Sequence of chain 3.A:
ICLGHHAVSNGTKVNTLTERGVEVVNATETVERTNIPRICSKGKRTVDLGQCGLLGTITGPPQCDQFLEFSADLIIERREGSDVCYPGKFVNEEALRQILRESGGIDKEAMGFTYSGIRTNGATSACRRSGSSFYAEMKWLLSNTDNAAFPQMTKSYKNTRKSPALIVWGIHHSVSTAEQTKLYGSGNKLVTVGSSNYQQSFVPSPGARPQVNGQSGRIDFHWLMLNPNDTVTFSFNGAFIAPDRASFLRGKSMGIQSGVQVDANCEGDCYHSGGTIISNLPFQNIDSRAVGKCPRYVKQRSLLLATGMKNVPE

Binding-site contacts:
Ligand atom O7 contacts residue ASN78 of chain 3.B at 3.5 Å (h-bond).
Ligand atom N2 contacts residue GLU71 of chain 3.B at 4.2 Å.
Ligand atom C7 contacts residue ASN78 of chain 3.B at 3.8 Å.
Ligand atom C4 contacts residue ASN81 of chain 3.B at 4.1 Å.
Ligand atom C7 contacts residue ASN81 of chain 3.B at 3.6 Å.
Ligand atom O7 contacts residue LYS74 of chain 3.B at 2.6 Å (salt-bridge).
Ligand atom O3 contacts residue GLU71 of chain 3.B at 4.4 Å.
Ligand atom O7 contacts residue GLU71 of chain 3.B at 3.8 Å.
Ligand atom C8 contacts residue ASN78 of chain 3.B at 3.9 Å.
Ligand atom C1 contacts residue ASN81 of chain 3.B at 1.4 Å.
Ligand atom C7 contacts residue LYS74 of chain 3.B at 3.5 Å.
Ligand atom C5 contacts residue ASN81 of chain 3.B at 3.6 Å.
Ligand atom N2 contacts residue ASN81 of chain 3.B at 2.8 Å (h-bond).
Ligand atom O6 contacts residue ARG84 of chain 3.B at 4.0 Å.
Ligand atom O5 contacts residue ARG84 of chain 3.B at 4.4 Å.
Ligand atom C3 contacts residue ASN81 of chain 3.B at 3.7 Å.
Ligand atom C8 contacts residue LYS74 of chain 3.B at 3.6 Å.
Ligand atom C7 contacts residue GLU71 of chain 3.B at 3.5 Å.
Ligand atom C2 contacts residue ASN81 of chain 3.B at 2.3 Å.
Ligand atom O5 contacts residue ASN81 of chain 3.B at 2.4 Å (h-bond).
Ligand atom O6 contacts residue ARG289 of chain 3.A at 4.3 Å.
Ligand atom C8 contacts residue GLY77 of chain 3.B at 3.8 Å.
Ligand atom O7 contacts residue ASN81 of chain 3.B at 4.0 Å.
Ligand atom C8 contacts residue GLU71 of chain 3.B at 3.2 Å.

A protein and the small-molecule ligand that binds it are described below.
Small molecule (SMILES): CC(=O)N[C@@H]1[C@@H](O)[C@H](O)[C@@H](CO)O[C@H]1O

Sequence of chain 3.B:
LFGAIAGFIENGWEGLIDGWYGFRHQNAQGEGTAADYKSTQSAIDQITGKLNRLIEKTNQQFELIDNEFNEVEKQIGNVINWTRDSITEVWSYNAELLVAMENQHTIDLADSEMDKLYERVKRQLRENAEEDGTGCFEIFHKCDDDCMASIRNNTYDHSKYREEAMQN